The protein below binds the small molecule below.
Small molecule (SMILES): CC(=O)N[C@@H]1[C@@H](O)[C@H](O)[C@@H](CO)O[C@H]1O

Sequence of chain 1.H:
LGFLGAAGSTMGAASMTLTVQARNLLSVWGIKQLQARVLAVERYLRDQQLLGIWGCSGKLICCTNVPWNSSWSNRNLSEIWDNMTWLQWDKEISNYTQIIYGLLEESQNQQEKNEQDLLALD

Sequence of chain 1.I:
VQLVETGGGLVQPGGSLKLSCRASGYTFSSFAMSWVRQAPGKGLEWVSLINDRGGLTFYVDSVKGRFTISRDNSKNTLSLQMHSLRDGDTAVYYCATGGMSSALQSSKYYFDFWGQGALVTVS

Binding-site contacts:
Ligand atom O4 contacts residue GLU110 of chain 1.H at 4.1 Å.
Ligand atom C5 contacts residue ASN107 of chain 1.H at 3.8 Å.
Ligand atom C7 contacts residue ASN107 of chain 1.H at 3.5 Å.
Ligand atom C6 contacts residue GLU110 of chain 1.H at 4.4 Å.
Ligand atom C3 contacts residue SER109 of chain 1.H at 4.1 Å.
Ligand atom C2 contacts residue ASN107 of chain 1.H at 2.5 Å.
Ligand atom C3 contacts residue ASN107 of chain 1.H at 3.9 Å.
Ligand atom C1 contacts residue ASN107 of chain 1.H at 1.4 Å.
Ligand atom C3 contacts residue GLU110 of chain 1.H at 3.6 Å.
Ligand atom C8 contacts residue SER107 of chain 1.I at 3.9 Å.
Ligand atom C8 contacts residue ASN107 of chain 1.H at 4.5 Å.
Ligand atom N2 contacts residue SER109 of chain 1.H at 2.6 Å (h-bond).
Ligand atom C4 contacts residue GLU110 of chain 1.H at 4.1 Å.
Ligand atom C1 contacts residue GLU110 of chain 1.H at 3.6 Å.
Ligand atom N2 contacts residue GLU110 of chain 1.H at 4.5 Å.
Ligand atom O7 contacts residue ASN107 of chain 1.H at 3.7 Å.
Ligand atom C4 contacts residue ASN107 of chain 1.H at 4.3 Å.
Ligand atom C2 contacts residue SER109 of chain 1.H at 3.6 Å.
Ligand atom C8 contacts residue SER109 of chain 1.H at 3.3 Å.
Ligand atom O6 contacts residue GLU110 of chain 1.H at 4.2 Å.
Ligand atom C2 contacts residue GLU110 of chain 1.H at 4.3 Å.
Ligand atom O5 contacts residue ASN107 of chain 1.H at 2.5 Å (h-bond).
Ligand atom C5 contacts residue GLU110 of chain 1.H at 3.6 Å.
Ligand atom C1 contacts residue SER109 of chain 1.H at 3.7 Å.
Ligand atom N2 contacts residue ASN107 of chain 1.H at 2.9 Å (h-bond).
Ligand atom O5 contacts residue GLU110 of chain 1.H at 3.7 Å.
Ligand atom C7 contacts residue SER109 of chain 1.H at 3.4 Å.